Sequence of chain 1.B:
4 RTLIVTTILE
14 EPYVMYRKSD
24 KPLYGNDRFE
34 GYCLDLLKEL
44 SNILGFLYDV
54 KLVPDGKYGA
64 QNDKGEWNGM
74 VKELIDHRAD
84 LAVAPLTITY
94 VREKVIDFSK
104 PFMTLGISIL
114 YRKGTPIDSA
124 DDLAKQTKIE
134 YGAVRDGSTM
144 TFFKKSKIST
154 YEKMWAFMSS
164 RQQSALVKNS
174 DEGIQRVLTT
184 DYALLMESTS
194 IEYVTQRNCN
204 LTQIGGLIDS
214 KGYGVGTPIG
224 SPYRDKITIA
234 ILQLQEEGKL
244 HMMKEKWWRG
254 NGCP

Binding-site contacts:
Ligand atom OD2 contacts residue GLY140 of chain 1.B at 3.3 Å.
Ligand atom O contacts residue LEU89 of chain 1.B at 3.9 Å.
Ligand atom C contacts residue ARG95 of chain 1.B at 3.5 Å.
Ligand atom CB1 contacts residue GLU190 of chain 1.B at 3.7 Å.
Ligand atom CG1 contacts residue SER141 of chain 1.B at 4.2 Å.
Ligand atom CG1 contacts residue THR142 of chain 1.B at 3.3 Å.
Ligand atom CD2 contacts residue TYR61 of chain 1.B at 3.5 Å (hydrophobic).
Ligand atom CD2 contacts residue VAL137 of chain 1.B at 4.0 Å (hydrophobic).
Ligand atom CA contacts residue GLU190 of chain 1.B at 3.4 Å.
Ligand atom C contacts residue SER141 of chain 1.B at 3.4 Å.
Ligand atom CG contacts residue TYR61 of chain 1.B at 3.6 Å (hydrophobic).
Ligand atom CD contacts residue PRO88 of chain 1.B at 3.3 Å (hydrophobic).
Ligand atom OD1 contacts residue THR142 of chain 1.B at 2.6 Å (h-bond).
Ligand atom OD2 contacts residue THR142 of chain 1.B at 3.0 Å (h-bond).
Ligand atom OXT contacts residue ARG95 of chain 1.B at 2.9 Å (salt-bridge).
Ligand atom CD1 contacts residue SER173 of chain 1.B at 4.2 Å.
Ligand atom CG2 contacts residue TYR61 of chain 1.B at 3.6 Å (hydrophobic).
Ligand atom OXT contacts residue THR90 of chain 1.B at 4.2 Å.
Ligand atom O contacts residue ARG95 of chain 1.B at 2.9 Å (salt-bridge).
Ligand atom OD2 contacts residue SER141 of chain 1.B at 3.0 Å (h-bond).
Ligand atom C contacts residue THR90 of chain 1.B at 3.4 Å.
Ligand atom OD1 contacts residue GLU190 of chain 1.B at 3.9 Å.
Ligand atom CA contacts residue THR90 of chain 1.B at 3.3 Å.
Ligand atom O contacts residue THR90 of chain 1.B at 3.1 Å (h-bond).
Ligand atom OXT contacts residue SER141 of chain 1.B at 2.6 Å (h-bond).
Ligand atom CD1 contacts residue GLU13 of chain 1.B at 3.7 Å.
Ligand atom O contacts residue SER141 of chain 1.B at 3.9 Å.
Ligand atom O contacts residue TYR61 of chain 1.B at 3.7 Å.
Ligand atom CB contacts residue GLU190 of chain 1.B at 4.1 Å.
Ligand atom CG1 contacts residue GLU190 of chain 1.B at 4.1 Å.
Ligand atom CD1 contacts residue TYR61 of chain 1.B at 3.4 Å (hydrophobic).
Ligand atom CD contacts residue GLU190 of chain 1.B at 3.4 Å.
Ligand atom OXT contacts residue GLY140 of chain 1.B at 3.9 Å.
Ligand atom N contacts residue TYR216 of chain 1.B at 4.0 Å.
Ligand atom N contacts residue PRO88 of chain 1.B at 3.0 Å (h-bond).
Ligand atom N contacts residue THR90 of chain 1.B at 3.1 Å (h-bond).
Ligand atom O contacts residue PRO88 of chain 1.B at 3.5 Å (h-bond).
Ligand atom N contacts residue GLU190 of chain 1.B at 2.7 Å (salt-bridge).
Ligand atom CD contacts residue TYR61 of chain 1.B at 3.8 Å (hydrophobic).
Ligand atom CD2 contacts residue GOL1 of chain 1.Q at 3.5 Å.

This protein binds this small molecule.
Small molecule (SMILES): C=C(C)[C@H]1CN[C@H](C(=O)O)[C@H]1CC(=O)O